A protein and the small-molecule ligand that binds it are described below.
Small molecule (SMILES): CC(=O)N[C@H]1[C@H](O[C@H]2[C@H](O)[C@@H](NC(C)=O)CO[C@@H]2CO)O[C@H](CO)[C@@H](O)[C@@H]1O

Sequence of chain 1.A:
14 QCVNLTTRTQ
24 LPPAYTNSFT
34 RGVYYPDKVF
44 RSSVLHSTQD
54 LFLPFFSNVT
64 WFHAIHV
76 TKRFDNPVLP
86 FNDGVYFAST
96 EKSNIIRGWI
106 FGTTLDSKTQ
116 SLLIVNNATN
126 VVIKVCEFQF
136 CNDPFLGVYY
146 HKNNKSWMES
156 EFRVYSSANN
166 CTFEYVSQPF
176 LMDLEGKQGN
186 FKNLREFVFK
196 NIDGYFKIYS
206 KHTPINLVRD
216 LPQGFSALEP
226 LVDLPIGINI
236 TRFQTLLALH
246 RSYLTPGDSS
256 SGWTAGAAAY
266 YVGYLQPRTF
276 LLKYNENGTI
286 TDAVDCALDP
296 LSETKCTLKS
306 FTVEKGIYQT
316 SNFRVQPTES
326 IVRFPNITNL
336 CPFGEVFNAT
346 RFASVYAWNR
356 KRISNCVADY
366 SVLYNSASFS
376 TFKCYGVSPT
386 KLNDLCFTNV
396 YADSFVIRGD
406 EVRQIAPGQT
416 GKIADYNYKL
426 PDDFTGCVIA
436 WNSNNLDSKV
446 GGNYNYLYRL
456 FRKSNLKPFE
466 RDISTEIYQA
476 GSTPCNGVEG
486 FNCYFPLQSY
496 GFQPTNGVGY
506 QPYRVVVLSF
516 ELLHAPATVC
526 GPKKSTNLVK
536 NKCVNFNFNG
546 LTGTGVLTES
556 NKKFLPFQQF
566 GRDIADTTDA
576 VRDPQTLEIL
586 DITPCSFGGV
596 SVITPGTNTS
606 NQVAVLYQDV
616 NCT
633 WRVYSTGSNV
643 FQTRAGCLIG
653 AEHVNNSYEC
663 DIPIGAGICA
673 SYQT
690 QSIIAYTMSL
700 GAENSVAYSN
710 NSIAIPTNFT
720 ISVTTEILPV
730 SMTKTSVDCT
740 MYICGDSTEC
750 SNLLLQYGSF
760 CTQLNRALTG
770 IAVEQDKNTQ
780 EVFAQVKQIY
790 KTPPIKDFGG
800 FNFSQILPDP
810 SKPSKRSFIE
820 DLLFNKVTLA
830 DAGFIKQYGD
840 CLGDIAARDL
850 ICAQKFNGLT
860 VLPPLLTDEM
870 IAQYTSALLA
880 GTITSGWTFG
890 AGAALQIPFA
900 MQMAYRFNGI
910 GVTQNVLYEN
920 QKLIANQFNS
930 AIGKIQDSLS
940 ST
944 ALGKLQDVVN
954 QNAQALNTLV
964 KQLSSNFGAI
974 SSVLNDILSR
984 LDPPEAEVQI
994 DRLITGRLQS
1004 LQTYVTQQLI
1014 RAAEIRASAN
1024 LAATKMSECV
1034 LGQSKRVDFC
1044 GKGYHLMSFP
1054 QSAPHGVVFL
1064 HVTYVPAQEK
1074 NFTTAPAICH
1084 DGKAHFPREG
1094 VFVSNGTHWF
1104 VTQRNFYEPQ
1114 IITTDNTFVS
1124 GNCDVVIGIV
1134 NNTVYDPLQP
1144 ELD

Binding-site contacts:
Ligand atom O6 contacts residue LEU922 of chain 1.A at 4.5 Å.
Ligand atom C8 contacts residue LEU922 of chain 1.A at 3.9 Å (hydrophobic).
Ligand atom C7 contacts residue ASN717 of chain 1.A at 3.5 Å.
Ligand atom C5 contacts residue ASN717 of chain 1.A at 3.6 Å.
Ligand atom C7 contacts residue GLN1071 of chain 1.A at 4.3 Å.
Ligand atom C1 contacts residue GLN1071 of chain 1.A at 4.3 Å.
Ligand atom C3 contacts residue ASN717 of chain 1.A at 3.8 Å.
Ligand atom O7 contacts residue LEU922 of chain 1.A at 4.0 Å.
Ligand atom N2 contacts residue ASN717 of chain 1.A at 2.9 Å (h-bond).
Ligand atom C5 contacts residue LEU922 of chain 1.A at 4.0 Å (hydrophobic).
Ligand atom O7 contacts residue ASN717 of chain 1.A at 3.6 Å.
Ligand atom O5 contacts residue GLN1071 of chain 1.A at 4.1 Å.
Ligand atom O5 contacts residue ASN717 of chain 1.A at 2.4 Å (h-bond).
Ligand atom C2 contacts residue ASN717 of chain 1.A at 2.5 Å.
Ligand atom O4 contacts residue LEU922 of chain 1.A at 4.2 Å.
Ligand atom C7 contacts residue LEU922 of chain 1.A at 3.9 Å (hydrophobic).
Ligand atom O7 contacts residue GLN1071 of chain 1.A at 3.4 Å (h-bond).
Ligand atom O6 contacts residue GLN926 of chain 1.A at 3.2 Å (h-bond).
Ligand atom C4 contacts residue ASN717 of chain 1.A at 4.2 Å.
Ligand atom C1 contacts residue ASN717 of chain 1.A at 1.4 Å.